Sequence of chain 1.A:
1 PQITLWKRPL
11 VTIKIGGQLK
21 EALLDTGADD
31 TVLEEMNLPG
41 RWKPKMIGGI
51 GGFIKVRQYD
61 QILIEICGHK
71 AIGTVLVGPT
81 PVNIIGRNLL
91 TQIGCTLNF

Binding-site contacts:
Ligand atom C13 contacts residue ASP25 of chain 1.B at 3.4 Å.
Ligand atom O35 contacts residue PRO81 of chain 1.A at 3.3 Å.
Ligand atom O08 contacts residue ILE84 of chain 1.A at 3.6 Å.
Ligand atom C34 contacts residue GLY27 of chain 1.B at 3.3 Å.
Ligand atom C11 contacts residue GLY27 of chain 1.A at 3.4 Å.
Ligand atom C47 contacts residue PRO81 of chain 1.A at 3.5 Å (hydrophobic).
Ligand atom O14 contacts residue ASP25 of chain 1.B at 2.7 Å (salt-bridge).
Ligand atom O45 contacts residue PRO81 of chain 1.A at 3.5 Å.
Ligand atom N41 contacts residue ASP30 of chain 1.A at 3.0 Å (salt-bridge).
Ligand atom C23 contacts residue GLY48 of chain 1.B at 3.2 Å.
Ligand atom O27 contacts residue ASP29 of chain 1.B at 2.9 Å (salt-bridge).
Ligand atom C05 contacts residue ALA28 of chain 1.A at 3.5 Å (hydrophobic).
Ligand atom C28 contacts residue ASP25 of chain 1.A at 3.1 Å.
Ligand atom C12 contacts residue ASP25 of chain 1.A at 3.1 Å.
Ligand atom C25 contacts residue GLY48 of chain 1.B at 3.1 Å.
Ligand atom O44 contacts residue GLY48 of chain 1.B at 3.5 Å.
Ligand atom O22 contacts residue ASP29 of chain 1.B at 3.2 Å (salt-bridge).
Ligand atom C31 contacts residue ILE50 of chain 1.B at 3.7 Å (hydrophobic).
Ligand atom C31 contacts residue GLY49 of chain 1.B at 3.6 Å.
Ligand atom C06 contacts residue VAL32 of chain 1.A at 3.6 Å (hydrophobic).
Ligand atom C42 contacts residue GLY48 of chain 1.B at 3.3 Å.
Ligand atom N16 contacts residue GLY27 of chain 1.B at 3.3 Å (h-bond).
Ligand atom C13 contacts residue ASP25 of chain 1.A at 3.2 Å.
Ligand atom O09 contacts residue ILE50 of chain 1.B at 3.4 Å.
Ligand atom O08 contacts residue ILE50 of chain 1.B at 3.6 Å.
Ligand atom C52 contacts residue ASP30 of chain 1.A at 3.1 Å.
Ligand atom O14 contacts residue ASP25 of chain 1.A at 2.4 Å (salt-bridge).
Ligand atom C36 contacts residue VAL82 of chain 1.B at 3.7 Å (hydrophobic).
Ligand atom C24 contacts residue ASP29 of chain 1.B at 3.5 Å.
Ligand atom C31 contacts residue PRO81 of chain 1.A at 3.6 Å (hydrophobic).
Ligand atom C06 contacts residue ASP30 of chain 1.A at 3.2 Å.
Ligand atom O22 contacts residue ASP30 of chain 1.B at 3.2 Å (salt-bridge).
Ligand atom C46 contacts residue PHE53 of chain 1.B at 3.2 Å (hydrophobic).
Ligand atom C38 contacts residue GLY27 of chain 1.A at 3.6 Å.
Ligand atom C06 contacts residue ALA28 of chain 1.A at 3.5 Å (hydrophobic).
Ligand atom O14 contacts residue GLY27 of chain 1.B at 3.4 Å.
Ligand atom O44 contacts residue GLY49 of chain 1.B at 3.5 Å (h-bond).
Ligand atom O19 contacts residue ALA28 of chain 1.B at 3.7 Å.
Ligand atom C03 contacts residue GLY48 of chain 1.A at 3.1 Å.
Ligand atom O09 contacts residue GLY49 of chain 1.A at 3.2 Å.

A small-molecule ligand and the protein it binds are described below.
Small molecule (SMILES): CCOP(=O)(COc1ccc(C[C@H](NC(=O)O[C@H]2CO[C@H]3OCC[C@H]32)[C@H](O)CN(CC(CC)CC)S(=O)(=O)c2ccc3ncsc3c2)cc1)OCC

Sequence of chain 1.B:
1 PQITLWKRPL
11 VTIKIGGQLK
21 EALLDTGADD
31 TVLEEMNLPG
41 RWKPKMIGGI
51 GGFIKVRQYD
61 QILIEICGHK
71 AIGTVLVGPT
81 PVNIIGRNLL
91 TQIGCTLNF